The protein below binds the small molecule below.
Small molecule (SMILES): CC[C@H](C)[C@H](NC(=O)[C@@H](N)CC(=O)O)C(=O)N[C@@H](CC(N)=O)C(=O)N[C@@H](Cc1ccccc1)C(=O)N[C@@H](CO)C(=O)N[C@@H](CO)C(=O)N[C@H](C=O)CC(C)C

Sequence of chain 14.T:
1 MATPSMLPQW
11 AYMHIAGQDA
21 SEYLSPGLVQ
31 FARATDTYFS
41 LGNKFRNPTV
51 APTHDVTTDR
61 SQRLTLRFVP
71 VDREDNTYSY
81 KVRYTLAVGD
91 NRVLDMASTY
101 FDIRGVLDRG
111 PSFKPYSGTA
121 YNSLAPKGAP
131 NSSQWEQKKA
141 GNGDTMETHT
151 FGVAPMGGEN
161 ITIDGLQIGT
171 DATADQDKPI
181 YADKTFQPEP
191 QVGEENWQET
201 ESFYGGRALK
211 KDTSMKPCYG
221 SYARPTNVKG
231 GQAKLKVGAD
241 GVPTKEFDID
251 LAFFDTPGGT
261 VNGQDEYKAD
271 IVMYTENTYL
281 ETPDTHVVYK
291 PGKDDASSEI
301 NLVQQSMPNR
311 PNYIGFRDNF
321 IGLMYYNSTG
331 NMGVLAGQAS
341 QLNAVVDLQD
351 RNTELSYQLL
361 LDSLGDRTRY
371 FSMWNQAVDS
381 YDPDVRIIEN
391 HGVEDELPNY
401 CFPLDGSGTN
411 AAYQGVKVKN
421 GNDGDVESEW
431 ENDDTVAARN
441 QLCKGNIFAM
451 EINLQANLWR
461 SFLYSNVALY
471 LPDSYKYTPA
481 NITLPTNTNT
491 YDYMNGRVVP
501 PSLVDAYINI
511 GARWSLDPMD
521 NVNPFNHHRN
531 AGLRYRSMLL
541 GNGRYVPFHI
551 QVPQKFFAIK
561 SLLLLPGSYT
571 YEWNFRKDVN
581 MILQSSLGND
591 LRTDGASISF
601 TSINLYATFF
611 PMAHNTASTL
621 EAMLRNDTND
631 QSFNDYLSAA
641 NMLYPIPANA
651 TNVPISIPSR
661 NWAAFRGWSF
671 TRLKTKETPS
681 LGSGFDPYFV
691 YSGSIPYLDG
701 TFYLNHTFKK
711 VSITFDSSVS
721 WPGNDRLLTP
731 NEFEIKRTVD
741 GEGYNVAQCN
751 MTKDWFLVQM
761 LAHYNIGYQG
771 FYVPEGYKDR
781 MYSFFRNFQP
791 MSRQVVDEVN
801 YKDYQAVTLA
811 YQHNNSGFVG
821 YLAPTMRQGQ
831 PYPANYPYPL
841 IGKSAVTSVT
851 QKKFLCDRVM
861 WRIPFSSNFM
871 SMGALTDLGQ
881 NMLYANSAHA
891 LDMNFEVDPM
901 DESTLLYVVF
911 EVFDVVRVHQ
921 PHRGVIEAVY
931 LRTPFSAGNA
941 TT

Sequence of chain 14.U:
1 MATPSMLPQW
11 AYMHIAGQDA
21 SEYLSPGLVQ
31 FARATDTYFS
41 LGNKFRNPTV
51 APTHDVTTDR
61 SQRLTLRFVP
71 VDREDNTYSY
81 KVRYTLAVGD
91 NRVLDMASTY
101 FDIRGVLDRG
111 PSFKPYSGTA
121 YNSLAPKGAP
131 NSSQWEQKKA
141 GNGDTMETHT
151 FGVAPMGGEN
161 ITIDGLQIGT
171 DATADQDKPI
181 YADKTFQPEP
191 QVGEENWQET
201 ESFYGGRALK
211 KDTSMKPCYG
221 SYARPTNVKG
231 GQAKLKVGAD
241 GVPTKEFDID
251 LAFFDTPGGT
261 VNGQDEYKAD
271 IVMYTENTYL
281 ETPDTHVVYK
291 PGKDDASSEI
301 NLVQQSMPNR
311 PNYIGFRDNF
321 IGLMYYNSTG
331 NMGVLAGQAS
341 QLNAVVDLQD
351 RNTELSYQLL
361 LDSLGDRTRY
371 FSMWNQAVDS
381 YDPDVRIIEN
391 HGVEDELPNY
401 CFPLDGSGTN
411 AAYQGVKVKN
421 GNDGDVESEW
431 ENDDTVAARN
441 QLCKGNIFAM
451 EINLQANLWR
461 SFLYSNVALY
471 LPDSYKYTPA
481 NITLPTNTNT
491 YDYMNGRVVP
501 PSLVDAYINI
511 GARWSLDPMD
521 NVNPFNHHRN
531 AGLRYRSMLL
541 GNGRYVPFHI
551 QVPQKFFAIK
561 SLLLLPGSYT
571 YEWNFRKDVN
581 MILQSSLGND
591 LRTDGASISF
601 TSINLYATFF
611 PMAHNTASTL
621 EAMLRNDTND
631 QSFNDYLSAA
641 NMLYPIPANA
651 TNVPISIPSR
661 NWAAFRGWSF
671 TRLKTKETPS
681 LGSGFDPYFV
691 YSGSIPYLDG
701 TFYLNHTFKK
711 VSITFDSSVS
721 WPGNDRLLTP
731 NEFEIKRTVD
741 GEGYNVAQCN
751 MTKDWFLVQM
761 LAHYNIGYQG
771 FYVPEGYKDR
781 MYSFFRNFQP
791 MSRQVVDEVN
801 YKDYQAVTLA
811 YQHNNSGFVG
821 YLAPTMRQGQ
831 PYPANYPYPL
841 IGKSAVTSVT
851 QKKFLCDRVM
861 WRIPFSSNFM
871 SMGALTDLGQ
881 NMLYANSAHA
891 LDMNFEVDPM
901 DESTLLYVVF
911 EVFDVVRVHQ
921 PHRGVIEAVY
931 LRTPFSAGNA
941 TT

Binding-site contacts:
Ligand atom N contacts residue ASN47 of chain 14.U at 3.8 Å.
Ligand atom O contacts residue ARG666 of chain 14.T at 3.1 Å (salt-bridge).
Ligand atom CD1 contacts residue SER21 of chain 14.U at 3.6 Å.
Ligand atom CB contacts residue GLY42 of chain 14.U at 3.7 Å.
Ligand atom CG1 contacts residue GLU911 of chain 14.T at 3.7 Å.
Ligand atom O contacts residue GLY42 of chain 14.U at 2.9 Å (h-bond).
Ligand atom O contacts residue ARG46 of chain 14.U at 3.5 Å (salt-bridge).
Ligand atom CD1 contacts residue LEU637 of chain 14.T at 3.7 Å (hydrophobic).
Ligand atom CD1 contacts residue ARG33 of chain 14.U at 3.8 Å.
Ligand atom O contacts residue TYR636 of chain 14.T at 3.5 Å (h-bond).
Ligand atom CB contacts residue PHE45 of chain 14.U at 3.3 Å (hydrophobic).
Ligand atom CD1 contacts residue ALA20 of chain 14.U at 3.7 Å (hydrophobic).
Ligand atom OD1 contacts residue ARG862 of chain 14.T at 3.1 Å.
Ligand atom OD1 contacts residue ALA874 of chain 14.T at 3.7 Å.
Ligand atom ND2 contacts residue ARG666 of chain 14.T at 3.4 Å (salt-bridge).
Ligand atom N contacts residue ARG46 of chain 14.U at 3.5 Å (salt-bridge).
Ligand atom CG2 contacts residue TYR636 of chain 14.T at 3.4 Å (hydrophobic).
Ligand atom CA contacts residue PHE45 of chain 14.U at 3.6 Å (hydrophobic).
Ligand atom CA contacts residue ASN47 of chain 14.U at 3.8 Å.
Ligand atom N contacts residue SER871 of chain 14.T at 3.5 Å (h-bond).
Ligand atom CZ contacts residue PHE633 of chain 14.T at 3.7 Å (hydrophobic).
Ligand atom C contacts residue GLY42 of chain 14.U at 3.5 Å.
Ligand atom O contacts residue TYR636 of chain 14.T at 3.1 Å (h-bond).
Ligand atom CA contacts residue GLY42 of chain 14.U at 3.6 Å.
Ligand atom N contacts residue GLY42 of chain 14.U at 3.2 Å (h-bond).
Ligand atom OD2 contacts residue PRO864 of chain 14.T at 3.7 Å.
Ligand atom O contacts residue ASN47 of chain 14.U at 3.3 Å (h-bond).
Ligand atom N contacts residue TYR636 of chain 14.T at 3.8 Å.
Ligand atom CB contacts residue GLY42 of chain 14.U at 3.5 Å.
Ligand atom CE1 contacts residue ASN634 of chain 14.T at 3.4 Å.
Ligand atom CA contacts residue TYR636 of chain 14.T at 3.7 Å (hydrophobic).
Ligand atom CG2 contacts residue LEU637 of chain 14.T at 3.8 Å (hydrophobic).
Ligand atom N contacts residue PHE45 of chain 14.U at 3.4 Å (h-bond).
Ligand atom CZ contacts residue ASN634 of chain 14.T at 3.8 Å.
Ligand atom CD1 contacts residue ASN634 of chain 14.T at 3.6 Å.
Ligand atom O contacts residue GLU911 of chain 14.T at 3.1 Å (salt-bridge).
Ligand atom OD1 contacts residue ALA762 of chain 14.T at 3.5 Å.
Ligand atom OD2 contacts residue SER871 of chain 14.T at 3.2 Å (h-bond).
Ligand atom CA contacts residue GLU911 of chain 14.T at 3.8 Å.
Ligand atom C contacts residue GLU911 of chain 14.T at 3.3 Å.